This small molecule binds to this protein.
Small molecule (SMILES): COc1ccc2c(c1)OCCN2S(=O)(=O)c1ccc(C=O)cc1

Sequence of chain 2.A:
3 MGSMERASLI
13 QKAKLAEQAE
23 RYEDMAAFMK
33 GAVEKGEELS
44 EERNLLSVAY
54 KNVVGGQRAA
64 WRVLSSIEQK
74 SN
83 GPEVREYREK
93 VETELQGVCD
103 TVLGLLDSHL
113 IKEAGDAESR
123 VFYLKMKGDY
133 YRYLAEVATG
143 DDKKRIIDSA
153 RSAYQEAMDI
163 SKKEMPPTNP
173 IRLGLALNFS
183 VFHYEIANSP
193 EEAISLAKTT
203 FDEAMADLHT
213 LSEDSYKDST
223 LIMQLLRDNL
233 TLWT

Binding-site contacts:
Ligand atom O09 contacts residue ASN47 of chain 2.A at 3.4 Å (h-bond).
Ligand atom C15 contacts residue ILE173 of chain 2.A at 3.3 Å (hydrophobic).
Ligand atom C16 contacts residue LYS127 of chain 2.A at 1.4 Å.
Ligand atom C23 contacts residue ARG12 of chain 2.B at 3.7 Å.
Ligand atom C03 contacts residue ARG12 of chain 2.B at 3.9 Å.
Ligand atom C14 contacts residue LYS127 of chain 2.A at 3.0 Å.
Ligand atom O02 contacts residue ILE224 of chain 2.A at 3.4 Å.
Ligand atom O18 contacts residue PRO172 of chain 2.A at 3.2 Å.
Ligand atom C05 contacts residue ARG12 of chain 2.B at 3.5 Å.
Ligand atom C06 contacts residue ARG12 of chain 2.B at 3.6 Å.
Ligand atom C14 contacts residue ILE173 of chain 2.A at 3.4 Å (hydrophobic).
Ligand atom O21 contacts residue GLY10 of chain 2.B at 3.6 Å.
Ligand atom C20 contacts residue GLY10 of chain 2.B at 3.2 Å.
Ligand atom C01 contacts residue PRO9 of chain 2.B at 3.9 Å (hydrophobic).
Ligand atom O02 contacts residue LEU223 of chain 2.A at 3.4 Å.
Ligand atom C19 contacts residue ARG12 of chain 2.B at 3.8 Å.
Ligand atom C22 contacts residue ARG12 of chain 2.B at 3.8 Å.
Ligand atom O21 contacts residue ARG12 of chain 2.B at 3.7 Å.
Ligand atom O18 contacts residue ARG12 of chain 2.B at 3.9 Å.
Ligand atom C04 contacts residue ARG12 of chain 2.B at 3.7 Å.
Ligand atom C11 contacts residue PHE124 of chain 2.A at 3.9 Å (hydrophobic).
Ligand atom C13 contacts residue ILE173 of chain 2.A at 3.4 Å (hydrophobic).
Ligand atom C14 contacts residue PRO172 of chain 2.A at 3.3 Å (hydrophobic).
Ligand atom C01 contacts residue ILE224 of chain 2.A at 4.0 Å (hydrophobic).
Ligand atom C01 contacts residue LEU227 of chain 2.A at 3.8 Å (hydrophobic).
Ligand atom C12 contacts residue PHE124 of chain 2.A at 3.6 Å (hydrophobic).
Ligand atom O21 contacts residue ARG11 of chain 2.B at 3.6 Å.
Ligand atom C10 contacts residue ILE173 of chain 2.A at 3.2 Å (hydrophobic).
Ligand atom C03 contacts residue ILE224 of chain 2.A at 3.6 Å (hydrophobic).
Ligand atom N07 contacts residue ARG12 of chain 2.B at 3.8 Å.
Ligand atom C15 contacts residue PRO172 of chain 2.A at 3.5 Å (hydrophobic).
Ligand atom O21 contacts residue PRO9 of chain 2.B at 3.4 Å (h-bond).
Ligand atom C13 contacts residue LYS127 of chain 2.A at 2.5 Å.
Ligand atom C12 contacts residue LYS127 of chain 2.A at 3.7 Å.
Ligand atom C11 contacts residue ASN47 of chain 2.A at 3.4 Å.
Ligand atom C11 contacts residue ILE173 of chain 2.A at 3.3 Å (hydrophobic).
Ligand atom C04 contacts residue ILE224 of chain 2.A at 3.8 Å (hydrophobic).
Ligand atom C04 contacts residue ASP220 of chain 2.A at 3.8 Å.
Ligand atom C12 contacts residue ILE173 of chain 2.A at 3.4 Å (hydrophobic).
Ligand atom C19 contacts residue PEG1 of chain 2.F at 3.2 Å.

Sequence of chain 2.B:
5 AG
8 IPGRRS